The small molecule below binds the protein below.
Small molecule (SMILES): OC[C@H]1O[C@@H](O)[C@H](O)[C@@H](F)[C@@H]1O

Binding-site contacts:
Ligand atom O4 contacts residue THR169 of chain 4.A at 4.0 Å.
Ligand atom C3 contacts residue ASP452 of chain 4.A at 4.2 Å.
Ligand atom O1 contacts residue CYS546 of chain 4.A at 2.7 Å (h-bond).
Ligand atom C6 contacts residue ASP452 of chain 4.A at 3.7 Å.
Ligand atom C5 contacts residue TYR456 of chain 4.A at 4.2 Å (hydrophobic).
Ligand atom C4 contacts residue ASP452 of chain 4.A at 3.0 Å.
Ligand atom C4 contacts residue GLN448 of chain 4.A at 4.0 Å.
Ligand atom C3 contacts residue GLN448 of chain 4.A at 3.5 Å.
Ligand atom O4 contacts residue HIS450 of chain 4.A at 3.5 Å (h-bond).
Ligand atom O5 contacts residue CYS546 of chain 4.A at 3.8 Å.
Ligand atom O2 contacts residue HIS548 of chain 4.A at 2.6 Å (h-bond).
Ligand atom C3 contacts residue PHE474 of chain 4.A at 3.7 Å (hydrophobic).
Ligand atom C2 contacts residue ASN593 of chain 4.A at 3.8 Å.
Ligand atom F3 contacts residue ASN593 of chain 4.A at 3.2 Å.
Ligand atom O4 contacts residue ARG472 of chain 4.A at 3.3 Å.
Ligand atom C6 contacts residue TYR456 of chain 4.A at 3.3 Å (hydrophobic).
Ligand atom O1 contacts residue HIS548 of chain 4.A at 3.4 Å (h-bond).
Ligand atom C2 contacts residue HIS548 of chain 4.A at 3.5 Å.
Ligand atom O6 contacts residue PHE454 of chain 4.A at 3.7 Å.
Ligand atom C6 contacts residue PHE454 of chain 4.A at 4.0 Å (hydrophobic).
Ligand atom C2 contacts residue FDA1 of chain 4.B at 3.0 Å.
Ligand atom O6 contacts residue TYR456 of chain 4.A at 2.5 Å (h-bond).
Ligand atom C1 contacts residue HIS548 of chain 4.A at 3.5 Å.
Ligand atom O4 contacts residue ASP452 of chain 4.A at 2.2 Å (salt-bridge).
Ligand atom C3 contacts residue ASN593 of chain 4.A at 3.7 Å.
Ligand atom F3 contacts residue THR169 of chain 4.A at 3.6 Å.
Ligand atom O1 contacts residue FDA1 of chain 4.B at 3.0 Å.
Ligand atom C3 contacts residue FDA1 of chain 4.B at 4.0 Å.
Ligand atom C5 contacts residue ASP452 of chain 4.A at 3.9 Å.
Ligand atom C1 contacts residue FDA1 of chain 4.B at 3.7 Å.
Ligand atom O4 contacts residue GLN448 of chain 4.A at 3.3 Å (h-bond).
Ligand atom F3 contacts residue GLN448 of chain 4.A at 2.9 Å.
Ligand atom F3 contacts residue FDA1 of chain 4.B at 3.2 Å.
Ligand atom C6 contacts residue ARG472 of chain 4.A at 3.9 Å.
Ligand atom O5 contacts residue FDA1 of chain 4.B at 3.6 Å.
Ligand atom F3 contacts residue ASP452 of chain 4.A at 4.2 Å.
Ligand atom O2 contacts residue ASN593 of chain 4.A at 2.7 Å (h-bond).
Ligand atom C1 contacts residue CYS546 of chain 4.A at 3.3 Å (hydrophobic).
Ligand atom O2 contacts residue FDA1 of chain 4.B at 3.0 Å.
Ligand atom C4 contacts residue THR169 of chain 4.A at 3.8 Å.

Sequence of chain 4.A:
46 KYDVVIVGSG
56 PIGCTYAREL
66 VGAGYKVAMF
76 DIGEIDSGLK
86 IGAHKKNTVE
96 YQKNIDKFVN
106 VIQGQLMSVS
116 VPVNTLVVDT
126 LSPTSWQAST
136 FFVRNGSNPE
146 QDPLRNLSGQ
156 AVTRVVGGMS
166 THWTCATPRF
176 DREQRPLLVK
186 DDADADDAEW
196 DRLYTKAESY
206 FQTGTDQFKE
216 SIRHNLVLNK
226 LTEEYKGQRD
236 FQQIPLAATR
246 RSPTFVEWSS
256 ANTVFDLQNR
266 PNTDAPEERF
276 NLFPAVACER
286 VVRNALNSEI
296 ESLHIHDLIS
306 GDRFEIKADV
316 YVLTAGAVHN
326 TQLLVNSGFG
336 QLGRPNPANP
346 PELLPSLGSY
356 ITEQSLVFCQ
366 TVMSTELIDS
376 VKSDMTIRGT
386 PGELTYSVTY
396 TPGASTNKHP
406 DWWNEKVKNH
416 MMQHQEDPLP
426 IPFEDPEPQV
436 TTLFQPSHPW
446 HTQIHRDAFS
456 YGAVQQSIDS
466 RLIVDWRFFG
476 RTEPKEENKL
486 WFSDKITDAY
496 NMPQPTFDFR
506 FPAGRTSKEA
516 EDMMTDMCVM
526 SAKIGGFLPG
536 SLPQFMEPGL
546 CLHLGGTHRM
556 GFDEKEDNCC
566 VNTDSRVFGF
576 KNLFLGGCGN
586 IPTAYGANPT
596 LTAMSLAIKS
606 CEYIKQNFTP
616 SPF